Sequence of chain 2.B:
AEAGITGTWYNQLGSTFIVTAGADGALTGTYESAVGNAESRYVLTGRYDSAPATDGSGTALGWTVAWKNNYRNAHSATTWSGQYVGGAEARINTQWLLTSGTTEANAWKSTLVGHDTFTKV

Sequence of chain 1.A:
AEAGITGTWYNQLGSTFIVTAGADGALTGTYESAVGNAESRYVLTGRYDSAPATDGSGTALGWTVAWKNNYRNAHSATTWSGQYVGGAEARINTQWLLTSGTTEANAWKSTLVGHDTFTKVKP

Binding-site contacts:
Ligand atom C10 contacts residue TRP79 of chain 2.B at 3.8 Å (hydrophobic).
Ligand atom C3 contacts residue TYR43 of chain 2.B at 3.5 Å (hydrophobic).
Ligand atom S1 contacts residue THR90 of chain 2.B at 3.3 Å (h-bond).
Ligand atom N2 contacts residue LEU25 of chain 2.B at 3.7 Å.
Ligand atom C6 contacts residue THR90 of chain 2.B at 3.9 Å.
Ligand atom C6 contacts residue TRP92 of chain 2.B at 3.8 Å (hydrophobic).
Ligand atom C6 contacts residue TRP108 of chain 2.B at 3.6 Å (hydrophobic).
Ligand atom N2 contacts residue VAL47 of chain 2.B at 3.5 Å.
Ligand atom S1 contacts residue LEU110 of chain 2.B at 3.8 Å.
Ligand atom N3 contacts residue LEU25 of chain 2.B at 3.8 Å.
Ligand atom C8 contacts residue LEU110 of chain 2.B at 3.7 Å (hydrophobic).
Ligand atom C11 contacts residue ASN49 of chain 2.B at 3.7 Å.
Ligand atom O11 contacts residue ASN49 of chain 2.B at 2.8 Å (h-bond).
Ligand atom O12 contacts residue SER88 of chain 2.B at 3.1 Å (h-bond).
Ligand atom N3 contacts residue SER27 of chain 2.B at 2.4 Å (h-bond).
Ligand atom C7 contacts residue SER45 of chain 2.B at 3.4 Å.
Ligand atom C3 contacts residue SER45 of chain 2.B at 3.7 Å.
Ligand atom C5 contacts residue ASP128 of chain 2.B at 3.8 Å.
Ligand atom N3 contacts residue ASN23 of chain 2.B at 3.0 Å (h-bond).
Ligand atom C9 contacts residue VAL47 of chain 2.B at 3.8 Å (hydrophobic).
Ligand atom N1 contacts residue ASN23 of chain 2.B at 3.6 Å.
Ligand atom C4 contacts residue VAL47 of chain 2.B at 3.7 Å (hydrophobic).
Ligand atom O11 contacts residue GLY48 of chain 2.B at 3.6 Å.
Ligand atom N1 contacts residue LEU25 of chain 2.B at 3.4 Å.
Ligand atom N1 contacts residue ASP128 of chain 2.B at 2.9 Å (salt-bridge).
Ligand atom C9 contacts residue ALA50 of chain 2.B at 4.0 Å (hydrophobic).
Ligand atom O12 contacts residue LEU110 of chain 2.B at 3.9 Å.
Ligand atom C3 contacts residue ASN23 of chain 2.B at 3.6 Å.
Ligand atom N3 contacts residue SER45 of chain 2.B at 3.7 Å.
Ligand atom N2 contacts residue SER45 of chain 2.B at 2.9 Å (h-bond).
Ligand atom S1 contacts residue TRP79 of chain 2.B at 3.7 Å.
Ligand atom N3 contacts residue TYR43 of chain 2.B at 2.7 Å (h-bond).
Ligand atom C5 contacts residue TRP108 of chain 2.B at 3.8 Å (hydrophobic).
Ligand atom C3 contacts residue LEU25 of chain 2.B at 3.4 Å (hydrophobic).
Ligand atom N1 contacts residue TYR43 of chain 2.B at 3.9 Å.
Ligand atom C3 contacts residue ASP128 of chain 2.B at 3.9 Å.
Ligand atom C9 contacts residue GLY48 of chain 2.B at 3.9 Å.
Ligand atom C3 contacts residue SER27 of chain 2.B at 3.5 Å.
Ligand atom C7 contacts residue VAL47 of chain 2.B at 3.4 Å (hydrophobic).
Ligand atom C10 contacts residue ASN49 of chain 2.B at 3.3 Å.

The protein below binds the small molecule below.
Small molecule (SMILES): N=C1N[C@H]2[C@H](CS[C@H]2CCCCC(=O)O)N1